Sequence of chain 1.D:
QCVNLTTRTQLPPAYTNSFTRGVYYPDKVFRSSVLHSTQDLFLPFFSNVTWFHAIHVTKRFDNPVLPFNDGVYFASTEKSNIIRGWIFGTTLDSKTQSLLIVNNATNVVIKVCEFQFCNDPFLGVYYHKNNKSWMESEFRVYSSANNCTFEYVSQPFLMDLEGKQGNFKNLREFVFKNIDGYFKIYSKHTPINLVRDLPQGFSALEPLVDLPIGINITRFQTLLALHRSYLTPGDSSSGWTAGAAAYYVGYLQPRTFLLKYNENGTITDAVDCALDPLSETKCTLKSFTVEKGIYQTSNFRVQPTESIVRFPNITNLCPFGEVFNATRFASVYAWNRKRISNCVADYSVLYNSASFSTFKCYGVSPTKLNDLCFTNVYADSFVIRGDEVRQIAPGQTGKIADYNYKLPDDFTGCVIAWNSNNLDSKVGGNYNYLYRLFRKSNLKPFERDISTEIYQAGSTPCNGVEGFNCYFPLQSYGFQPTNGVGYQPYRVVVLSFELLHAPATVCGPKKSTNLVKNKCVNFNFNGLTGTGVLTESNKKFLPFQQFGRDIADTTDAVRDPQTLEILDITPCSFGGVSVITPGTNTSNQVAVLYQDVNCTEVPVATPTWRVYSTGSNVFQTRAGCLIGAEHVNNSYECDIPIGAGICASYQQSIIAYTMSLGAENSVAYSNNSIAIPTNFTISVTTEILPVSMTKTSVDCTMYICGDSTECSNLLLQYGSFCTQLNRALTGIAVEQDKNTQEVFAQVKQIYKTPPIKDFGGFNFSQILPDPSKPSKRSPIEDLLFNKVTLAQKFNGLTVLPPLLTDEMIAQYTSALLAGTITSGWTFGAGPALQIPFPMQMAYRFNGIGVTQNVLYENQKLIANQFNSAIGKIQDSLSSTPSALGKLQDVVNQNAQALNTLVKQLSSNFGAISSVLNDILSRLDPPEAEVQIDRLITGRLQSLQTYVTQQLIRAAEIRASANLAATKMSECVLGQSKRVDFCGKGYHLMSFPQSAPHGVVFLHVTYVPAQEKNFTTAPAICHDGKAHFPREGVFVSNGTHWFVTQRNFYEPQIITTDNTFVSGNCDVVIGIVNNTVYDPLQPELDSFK

The protein below binds the small molecule below.
Small molecule (SMILES): CC(=O)N[C@@H]1[C@@H](O)[C@H](O)[C@@H](CO)O[C@H]1O

Sequence of chain 1.E:
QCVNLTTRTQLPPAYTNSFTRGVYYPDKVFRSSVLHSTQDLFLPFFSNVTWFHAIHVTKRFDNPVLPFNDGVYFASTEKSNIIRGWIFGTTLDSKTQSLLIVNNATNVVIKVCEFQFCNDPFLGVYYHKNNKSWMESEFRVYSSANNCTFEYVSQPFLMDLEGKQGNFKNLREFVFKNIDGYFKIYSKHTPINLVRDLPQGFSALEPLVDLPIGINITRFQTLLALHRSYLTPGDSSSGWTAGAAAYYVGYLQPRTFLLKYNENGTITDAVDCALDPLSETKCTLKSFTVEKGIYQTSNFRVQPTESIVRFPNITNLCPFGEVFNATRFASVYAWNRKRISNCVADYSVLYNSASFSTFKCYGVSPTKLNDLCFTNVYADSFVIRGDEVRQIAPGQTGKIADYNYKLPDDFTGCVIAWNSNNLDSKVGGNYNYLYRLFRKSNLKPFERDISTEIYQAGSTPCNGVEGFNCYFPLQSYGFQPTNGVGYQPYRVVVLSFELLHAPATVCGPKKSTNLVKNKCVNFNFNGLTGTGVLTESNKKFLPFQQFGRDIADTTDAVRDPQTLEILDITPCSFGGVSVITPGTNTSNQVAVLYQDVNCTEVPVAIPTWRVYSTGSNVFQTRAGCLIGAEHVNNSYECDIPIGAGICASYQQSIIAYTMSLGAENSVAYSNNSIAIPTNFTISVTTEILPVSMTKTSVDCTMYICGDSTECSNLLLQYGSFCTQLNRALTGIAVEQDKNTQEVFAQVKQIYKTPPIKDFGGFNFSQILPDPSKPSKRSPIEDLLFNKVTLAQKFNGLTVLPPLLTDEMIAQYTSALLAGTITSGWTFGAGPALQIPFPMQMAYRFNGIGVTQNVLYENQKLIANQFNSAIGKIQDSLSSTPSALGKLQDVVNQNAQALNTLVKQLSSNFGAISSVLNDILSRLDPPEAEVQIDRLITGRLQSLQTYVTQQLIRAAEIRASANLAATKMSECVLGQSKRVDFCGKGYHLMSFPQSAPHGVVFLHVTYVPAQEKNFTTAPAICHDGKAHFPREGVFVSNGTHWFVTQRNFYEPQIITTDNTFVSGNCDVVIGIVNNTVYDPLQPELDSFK

Binding-site contacts:
Ligand atom C5 contacts residue GLU452 of chain 1.D at 3.2 Å.
Ligand atom C5 contacts residue ASN221 of chain 1.E at 3.6 Å.
Ligand atom C6 contacts residue LYS449 of chain 1.D at 3.3 Å.
Ligand atom C3 contacts residue GLU452 of chain 1.D at 3.6 Å.
Ligand atom O7 contacts residue ASN221 of chain 1.E at 3.4 Å.
Ligand atom C8 contacts residue THR95 of chain 1.E at 3.2 Å.
Ligand atom C4 contacts residue GLU452 of chain 1.D at 3.4 Å.
Ligand atom C1 contacts residue ASN221 of chain 1.E at 1.4 Å.
Ligand atom C4 contacts residue ASN221 of chain 1.E at 4.2 Å.
Ligand atom O5 contacts residue ASN221 of chain 1.E at 2.3 Å (h-bond).
Ligand atom O4 contacts residue GLU452 of chain 1.D at 3.0 Å (salt-bridge).
Ligand atom C7 contacts residue ASN221 of chain 1.E at 3.3 Å.
Ligand atom O6 contacts residue LYS449 of chain 1.D at 3.0 Å (salt-bridge).
Ligand atom C7 contacts residue THR95 of chain 1.E at 4.2 Å.
Ligand atom C2 contacts residue ASN221 of chain 1.E at 2.5 Å.
Ligand atom N2 contacts residue THR95 of chain 1.E at 3.9 Å.
Ligand atom O3 contacts residue GLU452 of chain 1.D at 4.5 Å.
Ligand atom C8 contacts residue ASN221 of chain 1.E at 3.6 Å.
Ligand atom N2 contacts residue ASN221 of chain 1.E at 3.0 Å (h-bond).
Ligand atom C3 contacts residue ASN221 of chain 1.E at 3.8 Å.
Ligand atom O5 contacts residue GLU452 of chain 1.D at 4.3 Å.
Ligand atom O7 contacts residue GLU452 of chain 1.D at 3.9 Å.
Ligand atom C1 contacts residue GLU452 of chain 1.D at 4.5 Å.
Ligand atom C6 contacts residue GLU452 of chain 1.D at 4.0 Å.
Ligand atom C8 contacts residue THR101 of chain 1.E at 3.8 Å.